Binding-site contacts:
Ligand atom C2 contacts residue THR365 of chain 1.E at 4.4 Å.
Ligand atom C1 contacts residue THR365 of chain 1.E at 3.6 Å.
Ligand atom O5 contacts residue ASN363 of chain 1.E at 2.4 Å (h-bond).
Ligand atom C5 contacts residue ASN363 of chain 1.E at 3.8 Å.
Ligand atom O7 contacts residue ASN363 of chain 1.E at 4.0 Å.
Ligand atom C8 contacts residue THR365 of chain 1.E at 4.3 Å.
Ligand atom O7 contacts residue MET350 of chain 1.E at 3.6 Å (h-bond).
Ligand atom C4 contacts residue ASN363 of chain 1.E at 4.4 Å.
Ligand atom C7 contacts residue THR365 of chain 1.E at 4.4 Å.
Ligand atom C2 contacts residue ASN363 of chain 1.E at 2.5 Å.
Ligand atom O5 contacts residue THR365 of chain 1.E at 4.3 Å.
Ligand atom C8 contacts residue MET350 of chain 1.E at 3.4 Å (hydrophobic).
Ligand atom C7 contacts residue MET350 of chain 1.E at 3.8 Å (hydrophobic).
Ligand atom N2 contacts residue THR365 of chain 1.E at 3.6 Å.
Ligand atom C8 contacts residue VAL349 of chain 1.E at 3.5 Å (hydrophobic).
Ligand atom C3 contacts residue ASN363 of chain 1.E at 3.9 Å.
Ligand atom C7 contacts residue ASN363 of chain 1.E at 3.7 Å.
Ligand atom C8 contacts residue ASN363 of chain 1.E at 4.4 Å.
Ligand atom C1 contacts residue ASN363 of chain 1.E at 1.5 Å.
Ligand atom N2 contacts residue ASN363 of chain 1.E at 3.0 Å (h-bond).

Sequence of chain 1.E:
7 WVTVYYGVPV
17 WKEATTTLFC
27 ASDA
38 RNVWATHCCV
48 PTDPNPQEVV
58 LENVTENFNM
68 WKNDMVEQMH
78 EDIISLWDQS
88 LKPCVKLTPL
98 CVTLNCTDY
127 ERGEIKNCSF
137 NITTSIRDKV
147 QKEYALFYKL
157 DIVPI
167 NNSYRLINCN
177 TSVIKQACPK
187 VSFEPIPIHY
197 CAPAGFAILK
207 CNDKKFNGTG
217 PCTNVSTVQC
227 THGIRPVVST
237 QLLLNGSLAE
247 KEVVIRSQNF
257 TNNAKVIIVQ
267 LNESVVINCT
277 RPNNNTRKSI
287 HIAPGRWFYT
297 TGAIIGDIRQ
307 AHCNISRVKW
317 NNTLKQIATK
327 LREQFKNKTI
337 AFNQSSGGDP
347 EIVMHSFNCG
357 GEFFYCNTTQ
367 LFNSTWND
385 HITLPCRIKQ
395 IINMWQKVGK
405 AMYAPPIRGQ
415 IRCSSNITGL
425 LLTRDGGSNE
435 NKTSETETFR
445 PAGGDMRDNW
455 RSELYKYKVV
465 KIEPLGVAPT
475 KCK

The protein below binds the small molecule below.
Small molecule (SMILES): CC(=O)N[C@H]1[C@H](O[C@H]2[C@H](O)[C@@H](NC(C)=O)CO[C@@H]2CO)O[C@H](CO)[C@@H](O[C@@H]2O[C@H](CO)[C@@H](O)[C@H](O)[C@@H]2O)[C@@H]1O